Sequence of chain 1.B:
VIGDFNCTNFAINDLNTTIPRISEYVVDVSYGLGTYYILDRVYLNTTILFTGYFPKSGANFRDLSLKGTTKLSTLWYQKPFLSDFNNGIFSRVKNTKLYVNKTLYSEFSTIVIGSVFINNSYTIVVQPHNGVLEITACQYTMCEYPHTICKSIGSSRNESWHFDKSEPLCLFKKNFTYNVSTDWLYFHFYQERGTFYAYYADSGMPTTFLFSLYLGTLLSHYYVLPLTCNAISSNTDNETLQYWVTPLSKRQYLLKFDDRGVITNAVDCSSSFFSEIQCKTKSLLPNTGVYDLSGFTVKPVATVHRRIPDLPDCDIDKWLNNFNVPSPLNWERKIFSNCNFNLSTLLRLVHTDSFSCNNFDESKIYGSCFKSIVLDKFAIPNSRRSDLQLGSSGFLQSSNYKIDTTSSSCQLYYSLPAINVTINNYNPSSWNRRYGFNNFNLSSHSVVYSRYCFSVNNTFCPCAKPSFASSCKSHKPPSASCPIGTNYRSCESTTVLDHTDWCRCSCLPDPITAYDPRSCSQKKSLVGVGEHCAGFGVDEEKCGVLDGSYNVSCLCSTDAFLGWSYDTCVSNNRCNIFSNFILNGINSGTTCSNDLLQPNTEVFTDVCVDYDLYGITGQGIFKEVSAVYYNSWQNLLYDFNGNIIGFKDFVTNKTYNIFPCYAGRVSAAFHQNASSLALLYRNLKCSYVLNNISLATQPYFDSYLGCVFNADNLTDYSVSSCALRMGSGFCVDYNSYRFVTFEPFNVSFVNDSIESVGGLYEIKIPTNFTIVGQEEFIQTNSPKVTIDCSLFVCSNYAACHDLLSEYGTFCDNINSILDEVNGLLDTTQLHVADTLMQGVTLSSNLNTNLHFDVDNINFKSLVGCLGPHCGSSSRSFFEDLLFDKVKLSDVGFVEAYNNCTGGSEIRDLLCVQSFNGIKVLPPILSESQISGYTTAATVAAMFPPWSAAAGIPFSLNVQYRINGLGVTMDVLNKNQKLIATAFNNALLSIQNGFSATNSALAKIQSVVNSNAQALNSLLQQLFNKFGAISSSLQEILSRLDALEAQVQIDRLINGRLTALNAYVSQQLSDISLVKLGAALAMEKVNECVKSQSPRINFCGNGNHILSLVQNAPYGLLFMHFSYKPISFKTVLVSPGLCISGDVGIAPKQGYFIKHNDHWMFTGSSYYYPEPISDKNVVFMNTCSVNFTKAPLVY

A protein and the small-molecule ligand that binds it are described below.
Small molecule (SMILES): CC(=O)N[C@H]1[C@H](O[C@H]2[C@H](O)[C@@H](NC(C)=O)CO[C@@H]2CO)O[C@H](CO)[C@@H](O[C@@H]2O[C@H](CO)[C@@H](O)[C@H](O)[C@@H]2O)[C@@H]1O

Binding-site contacts:
Ligand atom C8 contacts residue ASN677 of chain 1.B at 4.4 Å.
Ligand atom C7 contacts residue ASN677 of chain 1.B at 3.2 Å.
Ligand atom C1 contacts residue ASN677 of chain 1.B at 1.4 Å.
Ligand atom C5 contacts residue ASN677 of chain 1.B at 3.7 Å.
Ligand atom O7 contacts residue ASN677 of chain 1.B at 3.2 Å (h-bond).
Ligand atom N2 contacts residue ASN677 of chain 1.B at 2.9 Å (h-bond).
Ligand atom C8 contacts residue VAL675 of chain 1.B at 3.7 Å (hydrophobic).
Ligand atom O5 contacts residue ASN677 of chain 1.B at 2.4 Å (h-bond).
Ligand atom C8 contacts residue SER656 of chain 1.B at 4.3 Å.
Ligand atom C4 contacts residue ASN677 of chain 1.B at 4.2 Å.
Ligand atom N2 contacts residue VAL675 of chain 1.B at 4.0 Å.
Ligand atom C3 contacts residue ASN677 of chain 1.B at 3.8 Å.
Ligand atom C2 contacts residue ASN677 of chain 1.B at 2.4 Å.
Ligand atom C7 contacts residue VAL675 of chain 1.B at 4.2 Å (hydrophobic).